Binding-site contacts:
Ligand atom C8 contacts residue SER30 of chain 1.J at 3.4 Å.
Ligand atom C5 contacts residue ALA96 of chain 1.J at 4.5 Å (hydrophobic).
Ligand atom C8 contacts residue ALA96 of chain 1.J at 3.5 Å (hydrophobic).
Ligand atom C1 contacts residue SER94 of chain 1.J at 3.9 Å.
Ligand atom O6 contacts residue ALA99 of chain 1.J at 3.9 Å.
Ligand atom C7 contacts residue VAL126 of chain 1.J at 4.1 Å (hydrophobic).
Ligand atom C4 contacts residue ASN92 of chain 1.J at 4.2 Å.
Ligand atom N2 contacts residue ASN92 of chain 1.J at 3.0 Å (h-bond).
Ligand atom O6 contacts residue ASP98 of chain 1.J at 3.0 Å.
Ligand atom C6 contacts residue ASP98 of chain 1.J at 4.3 Å.
Ligand atom N2 contacts residue ALA96 of chain 1.J at 4.0 Å.
Ligand atom O7 contacts residue VAL126 of chain 1.J at 4.5 Å.
Ligand atom C5 contacts residue ASP98 of chain 1.J at 4.5 Å.
Ligand atom C5 contacts residue SER94 of chain 1.J at 3.8 Å.
Ligand atom C1 contacts residue TYR128 of chain 1.J at 3.4 Å (hydrophobic).
Ligand atom O5 contacts residue ASN92 of chain 1.J at 2.3 Å (h-bond).
Ligand atom O7 contacts residue LYS34 of chain 1.J at 3.6 Å.
Ligand atom C8 contacts residue MET33 of chain 1.J at 3.8 Å (hydrophobic).
Ligand atom C7 contacts residue SER30 of chain 1.J at 4.3 Å.
Ligand atom C6 contacts residue ALA96 of chain 1.J at 3.2 Å (hydrophobic).
Ligand atom C5 contacts residue ASN92 of chain 1.J at 3.6 Å.
Ligand atom C6 contacts residue SER94 of chain 1.J at 4.0 Å.
Ligand atom C7 contacts residue ASN92 of chain 1.J at 4.3 Å.
Ligand atom C8 contacts residue TYR128 of chain 1.J at 4.4 Å (hydrophobic).
Ligand atom C8 contacts residue VAL126 of chain 1.J at 3.4 Å (hydrophobic).
Ligand atom O5 contacts residue SER94 of chain 1.J at 3.6 Å.
Ligand atom O6 contacts residue ALA96 of chain 1.J at 4.0 Å.
Ligand atom N2 contacts residue SER30 of chain 1.J at 4.0 Å.
Ligand atom C1 contacts residue ASN92 of chain 1.J at 1.4 Å.
Ligand atom C2 contacts residue ASN92 of chain 1.J at 2.5 Å.
Ligand atom O5 contacts residue TYR128 of chain 1.J at 4.4 Å.
Ligand atom C3 contacts residue TYR128 of chain 1.J at 3.7 Å (hydrophobic).
Ligand atom C7 contacts residue TYR128 of chain 1.J at 4.3 Å (hydrophobic).
Ligand atom C3 contacts residue ASN92 of chain 1.J at 3.7 Å.
Ligand atom C2 contacts residue TYR128 of chain 1.J at 3.6 Å (hydrophobic).
Ligand atom C8 contacts residue LYS34 of chain 1.J at 4.5 Å.
Ligand atom N2 contacts residue TYR128 of chain 1.J at 3.3 Å (h-bond).
Ligand atom C7 contacts residue ALA96 of chain 1.J at 4.2 Å (hydrophobic).

This protein binds this small molecule.
Small molecule (SMILES): CC(=O)N[C@H]1[C@H](O[C@H]2[C@H](O)[C@@H](NC(C)=O)CO[C@@H]2CO)O[C@H](CO)[C@@H](O)[C@@H]1O

Sequence of chain 1.J:
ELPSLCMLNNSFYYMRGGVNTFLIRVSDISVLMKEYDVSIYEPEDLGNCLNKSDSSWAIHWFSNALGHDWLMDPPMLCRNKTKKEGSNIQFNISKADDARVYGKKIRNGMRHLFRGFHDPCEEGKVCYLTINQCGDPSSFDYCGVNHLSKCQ